Sequence of chain 1.A:
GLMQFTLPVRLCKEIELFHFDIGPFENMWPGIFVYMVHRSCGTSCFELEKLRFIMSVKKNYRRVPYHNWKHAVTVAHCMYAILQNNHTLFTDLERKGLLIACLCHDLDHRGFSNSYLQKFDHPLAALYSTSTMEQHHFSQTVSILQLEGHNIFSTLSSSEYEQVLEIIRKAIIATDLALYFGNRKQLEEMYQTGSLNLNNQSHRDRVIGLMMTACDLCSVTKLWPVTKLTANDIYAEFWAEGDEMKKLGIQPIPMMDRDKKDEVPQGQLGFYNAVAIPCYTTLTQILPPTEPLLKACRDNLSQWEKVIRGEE

The small molecule below binds the protein below.
Small molecule (SMILES): CC(=O)Nc1nc2cc(NC(=O)c3c(C(=O)N4CCC4)cnn3C)ccc2s1

Binding-site contacts:
Ligand atom C16 contacts residue PHE283 of chain 1.A at 3.3 Å (hydrophobic).
Ligand atom C17 contacts residue MET267 of chain 1.A at 3.5 Å (hydrophobic).
Ligand atom N5 contacts residue ILE246 of chain 1.A at 3.6 Å.
Ligand atom N24 contacts residue GLY279 of chain 1.A at 3.9 Å.
Ligand atom N9 contacts residue PHE283 of chain 1.A at 3.1 Å.
Ligand atom C16 contacts residue MET267 of chain 1.A at 3.9 Å (hydrophobic).
Ligand atom N25 contacts residue TYR247 of chain 1.A at 3.7 Å.
Ligand atom C23 contacts residue MET267 of chain 1.A at 3.7 Å (hydrophobic).
Ligand atom C7 contacts residue PHE283 of chain 1.A at 3.8 Å (hydrophobic).
Ligand atom C26 contacts residue GLY279 of chain 1.A at 3.9 Å.
Ligand atom C17 contacts residue PHE283 of chain 1.A at 3.3 Å (hydrophobic).
Ligand atom C21 contacts residue MET267 of chain 1.A at 3.4 Å (hydrophobic).
Ligand atom C18 contacts residue MET267 of chain 1.A at 3.3 Å (hydrophobic).
Ligand atom C10 contacts residue PHE250 of chain 1.A at 3.9 Å (hydrophobic).
Ligand atom N25 contacts residue MET267 of chain 1.A at 3.8 Å.
Ligand atom C23 contacts residue GLY279 of chain 1.A at 3.5 Å.
Ligand atom C7 contacts residue GLN280 of chain 1.A at 3.9 Å.
Ligand atom C3 contacts residue PHE283 of chain 1.A at 3.6 Å (hydrophobic).
Ligand atom C2 contacts residue PHE283 of chain 1.A at 3.6 Å (hydrophobic).
Ligand atom N24 contacts residue TYR247 of chain 1.A at 2.4 Å (h-bond).
Ligand atom O11 contacts residue PHE283 of chain 1.A at 3.5 Å.
Ligand atom C19 contacts residue GLN280 of chain 1.A at 3.8 Å.
Ligand atom O11 contacts residue LEU189 of chain 1.A at 3.9 Å.
Ligand atom O8 contacts residue GLN280 of chain 1.A at 2.7 Å (h-bond).
Ligand atom C6 contacts residue GLN280 of chain 1.A at 3.7 Å.
Ligand atom N1 contacts residue ILE246 of chain 1.A at 3.6 Å.
Ligand atom C20 contacts residue MET267 of chain 1.A at 3.8 Å (hydrophobic).
Ligand atom C4 contacts residue LEU229 of chain 1.A at 3.7 Å (hydrophobic).
Ligand atom C23 contacts residue TYR247 of chain 1.A at 3.5 Å (hydrophobic).
Ligand atom O28 contacts residue MET267 of chain 1.A at 3.8 Å.
Ligand atom C26 contacts residue MET267 of chain 1.A at 3.9 Å (hydrophobic).
Ligand atom S22 contacts residue MET267 of chain 1.A at 3.5 Å.
Ligand atom C19 contacts residue TYR247 of chain 1.A at 3.5 Å (hydrophobic).
Ligand atom C14 contacts residue HIS79 of chain 1.A at 3.7 Å.
Ligand atom C27 contacts residue GLU275 of chain 1.A at 3.2 Å.
Ligand atom C6 contacts residue ILE246 of chain 1.A at 3.7 Å (hydrophobic).
Ligand atom N25 contacts residue GLY279 of chain 1.A at 3.5 Å.
Ligand atom C6 contacts residue PHE283 of chain 1.A at 3.9 Å (hydrophobic).
Ligand atom N1 contacts residue PHE283 of chain 1.A at 3.6 Å.
Ligand atom C20 contacts residue TYR247 of chain 1.A at 3.4 Å (hydrophobic).